This small molecule binds to this protein.
Small molecule (SMILES): CC(=O)N[C@@H]1[C@@H](O)[C@H](O)[C@@H](CO)O[C@H]1O

Binding-site contacts:
Ligand atom O5 contacts residue THR646 of chain 1.C at 3.9 Å.
Ligand atom C1 contacts residue THR646 of chain 1.C at 4.1 Å.
Ligand atom C7 contacts residue ASN644 of chain 1.C at 3.2 Å.
Ligand atom N2 contacts residue ASN644 of chain 1.C at 2.9 Å (h-bond).
Ligand atom C5 contacts residue THR646 of chain 1.C at 4.4 Å.
Ligand atom C2 contacts residue ASN644 of chain 1.C at 2.4 Å.
Ligand atom C8 contacts residue ASN644 of chain 1.C at 4.1 Å.
Ligand atom C8 contacts residue GLN672 of chain 1.C at 3.7 Å.
Ligand atom O7 contacts residue ASN644 of chain 1.C at 3.0 Å (h-bond).
Ligand atom C1 contacts residue ASN644 of chain 1.C at 1.4 Å.
Ligand atom C3 contacts residue ASN644 of chain 1.C at 3.8 Å.
Ligand atom C5 contacts residue ASN644 of chain 1.C at 3.7 Å.
Ligand atom C4 contacts residue ASN644 of chain 1.C at 4.2 Å.
Ligand atom O5 contacts residue ASN644 of chain 1.C at 2.4 Å (h-bond).

Sequence of chain 1.C:
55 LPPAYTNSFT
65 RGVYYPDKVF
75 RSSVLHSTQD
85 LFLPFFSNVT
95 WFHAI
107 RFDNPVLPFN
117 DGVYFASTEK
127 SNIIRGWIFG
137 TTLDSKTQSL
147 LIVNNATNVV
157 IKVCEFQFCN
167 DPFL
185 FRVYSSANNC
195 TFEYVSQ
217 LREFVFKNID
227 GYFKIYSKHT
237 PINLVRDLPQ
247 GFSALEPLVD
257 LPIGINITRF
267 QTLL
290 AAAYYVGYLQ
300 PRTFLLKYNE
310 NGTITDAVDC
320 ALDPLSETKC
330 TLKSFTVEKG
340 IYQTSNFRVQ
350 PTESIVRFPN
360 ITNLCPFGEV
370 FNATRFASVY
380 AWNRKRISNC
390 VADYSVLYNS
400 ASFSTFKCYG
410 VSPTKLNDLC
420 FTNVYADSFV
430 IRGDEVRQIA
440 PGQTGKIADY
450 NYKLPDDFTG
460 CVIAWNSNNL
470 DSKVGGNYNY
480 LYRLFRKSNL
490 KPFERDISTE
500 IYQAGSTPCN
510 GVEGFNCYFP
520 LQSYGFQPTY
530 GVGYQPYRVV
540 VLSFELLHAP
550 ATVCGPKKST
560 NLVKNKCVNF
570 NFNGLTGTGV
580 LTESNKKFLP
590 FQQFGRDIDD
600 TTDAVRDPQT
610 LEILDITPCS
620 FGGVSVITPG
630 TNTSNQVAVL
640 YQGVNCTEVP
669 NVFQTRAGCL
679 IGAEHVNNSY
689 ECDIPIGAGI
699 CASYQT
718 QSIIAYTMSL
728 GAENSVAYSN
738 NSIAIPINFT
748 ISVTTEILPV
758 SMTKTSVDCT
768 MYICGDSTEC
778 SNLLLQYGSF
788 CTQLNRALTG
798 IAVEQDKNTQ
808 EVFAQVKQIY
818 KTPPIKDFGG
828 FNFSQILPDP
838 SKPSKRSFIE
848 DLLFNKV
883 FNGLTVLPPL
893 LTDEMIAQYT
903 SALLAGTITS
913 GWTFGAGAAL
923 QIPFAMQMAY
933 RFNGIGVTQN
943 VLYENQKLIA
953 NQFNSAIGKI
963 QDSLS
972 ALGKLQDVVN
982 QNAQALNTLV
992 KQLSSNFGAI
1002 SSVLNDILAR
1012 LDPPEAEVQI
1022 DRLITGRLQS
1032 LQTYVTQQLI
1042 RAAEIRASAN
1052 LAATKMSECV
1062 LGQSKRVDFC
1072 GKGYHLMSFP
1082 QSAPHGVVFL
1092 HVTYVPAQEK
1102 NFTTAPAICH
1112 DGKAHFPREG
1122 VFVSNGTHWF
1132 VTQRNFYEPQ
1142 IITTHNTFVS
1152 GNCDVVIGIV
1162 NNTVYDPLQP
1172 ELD